The protein below binds the small molecule below.
Small molecule (SMILES): CC(=O)N[C@H]1[C@H](O[C@H]2[C@H](O)[C@@H](NC(C)=O)CO[C@@H]2CO)O[C@H](CO)[C@@H](O)[C@@H]1O

Binding-site contacts:
Ligand atom C1 contacts residue THR168 of chain 1.C at 3.8 Å.
Ligand atom C3 contacts residue ASN167 of chain 1.C at 3.7 Å.
Ligand atom C8 contacts residue ASN167 of chain 1.C at 3.4 Å.
Ligand atom N2 contacts residue ASN167 of chain 1.C at 2.9 Å (h-bond).
Ligand atom C8 contacts residue THR168 of chain 1.C at 3.8 Å.
Ligand atom O5 contacts residue ASN167 of chain 1.C at 2.4 Å (h-bond).
Ligand atom C5 contacts residue ASN167 of chain 1.C at 3.7 Å.
Ligand atom C5 contacts residue ARG162 of chain 1.C at 4.0 Å.
Ligand atom C1 contacts residue ARG162 of chain 1.C at 4.0 Å.
Ligand atom C6 contacts residue VAL144 of chain 1.C at 4.2 Å (hydrophobic).
Ligand atom C7 contacts residue ARG278 of chain 1.K at 3.6 Å.
Ligand atom O7 contacts residue ARG278 of chain 1.K at 2.9 Å (salt-bridge).
Ligand atom O5 contacts residue ARG162 of chain 1.C at 3.0 Å (salt-bridge).
Ligand atom C2 contacts residue ASN167 of chain 1.C at 2.5 Å.
Ligand atom C7 contacts residue THR168 of chain 1.C at 3.9 Å.
Ligand atom C4 contacts residue ASN167 of chain 1.C at 4.3 Å.
Ligand atom N2 contacts residue THR168 of chain 1.C at 3.2 Å (h-bond).
Ligand atom C2 contacts residue THR168 of chain 1.C at 4.1 Å.
Ligand atom C6 contacts residue ARG162 of chain 1.C at 3.7 Å.
Ligand atom C7 contacts residue ASN167 of chain 1.C at 3.6 Å.
Ligand atom C1 contacts residue ASN167 of chain 1.C at 1.4 Å.
Ligand atom O6 contacts residue ARG162 of chain 1.C at 3.7 Å.
Ligand atom C8 contacts residue ILE164 of chain 1.C at 4.2 Å (hydrophobic).
Ligand atom C8 contacts residue ARG278 of chain 1.K at 3.7 Å.
Ligand atom O7 contacts residue ASN167 of chain 1.C at 3.4 Å (h-bond).

Sequence of chain 1.C:
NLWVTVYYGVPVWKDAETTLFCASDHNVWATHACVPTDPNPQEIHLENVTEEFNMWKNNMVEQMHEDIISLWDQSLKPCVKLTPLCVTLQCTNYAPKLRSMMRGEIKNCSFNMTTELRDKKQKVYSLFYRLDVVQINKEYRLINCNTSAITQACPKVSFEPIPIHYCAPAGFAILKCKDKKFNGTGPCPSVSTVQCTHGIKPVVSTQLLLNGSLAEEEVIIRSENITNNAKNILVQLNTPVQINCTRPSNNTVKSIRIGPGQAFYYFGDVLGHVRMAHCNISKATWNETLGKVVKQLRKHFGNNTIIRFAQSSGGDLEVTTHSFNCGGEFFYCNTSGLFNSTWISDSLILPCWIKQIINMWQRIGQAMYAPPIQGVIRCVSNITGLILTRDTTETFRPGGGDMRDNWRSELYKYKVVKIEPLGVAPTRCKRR

Sequence of chain 1.K:
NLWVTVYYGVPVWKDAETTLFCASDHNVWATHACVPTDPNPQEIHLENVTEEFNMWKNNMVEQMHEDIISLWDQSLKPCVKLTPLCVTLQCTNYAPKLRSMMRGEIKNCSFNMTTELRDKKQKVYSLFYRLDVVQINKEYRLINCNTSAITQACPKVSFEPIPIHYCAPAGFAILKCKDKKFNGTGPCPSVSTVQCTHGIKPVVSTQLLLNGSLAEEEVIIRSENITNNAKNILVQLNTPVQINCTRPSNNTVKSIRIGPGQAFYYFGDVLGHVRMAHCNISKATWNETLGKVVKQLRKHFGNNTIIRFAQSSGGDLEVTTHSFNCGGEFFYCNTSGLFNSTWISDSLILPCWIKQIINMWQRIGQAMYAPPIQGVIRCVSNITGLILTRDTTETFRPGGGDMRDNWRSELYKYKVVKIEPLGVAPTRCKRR